Sequence of chain 1.B:
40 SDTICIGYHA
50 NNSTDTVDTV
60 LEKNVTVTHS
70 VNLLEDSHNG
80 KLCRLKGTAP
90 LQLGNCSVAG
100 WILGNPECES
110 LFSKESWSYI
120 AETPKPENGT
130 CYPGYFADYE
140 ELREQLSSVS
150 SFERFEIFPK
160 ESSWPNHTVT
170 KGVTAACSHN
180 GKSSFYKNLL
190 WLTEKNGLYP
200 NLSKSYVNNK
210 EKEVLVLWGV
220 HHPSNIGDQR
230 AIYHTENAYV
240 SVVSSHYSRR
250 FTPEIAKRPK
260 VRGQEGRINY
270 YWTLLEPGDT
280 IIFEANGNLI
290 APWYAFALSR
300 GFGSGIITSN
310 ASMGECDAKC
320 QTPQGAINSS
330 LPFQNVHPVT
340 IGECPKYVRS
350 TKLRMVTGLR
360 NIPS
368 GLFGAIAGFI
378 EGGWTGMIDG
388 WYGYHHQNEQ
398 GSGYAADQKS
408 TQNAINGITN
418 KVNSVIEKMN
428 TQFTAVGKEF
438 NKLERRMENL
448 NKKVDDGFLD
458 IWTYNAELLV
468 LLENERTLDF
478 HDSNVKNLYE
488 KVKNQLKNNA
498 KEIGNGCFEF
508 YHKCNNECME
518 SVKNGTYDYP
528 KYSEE

A small-molecule ligand and the protein it binds are described below.
Small molecule (SMILES): CC(=O)N[C@@H]1[C@@H](O)[C@H](O)[C@@H](CO)O[C@H]1O

Binding-site contacts:
Ligand atom C7 contacts residue ASN200 of chain 1.B at 4.1 Å.
Ligand atom C6 contacts residue ASN200 of chain 1.B at 4.4 Å.
Ligand atom C4 contacts residue ASN200 of chain 1.B at 4.2 Å.
Ligand atom N2 contacts residue ASN200 of chain 1.B at 3.0 Å (h-bond).
Ligand atom C3 contacts residue ASN200 of chain 1.B at 3.8 Å.
Ligand atom C1 contacts residue ASN200 of chain 1.B at 1.4 Å.
Ligand atom O5 contacts residue ASN200 of chain 1.B at 2.3 Å (h-bond).
Ligand atom C5 contacts residue ASN200 of chain 1.B at 3.6 Å.
Ligand atom C2 contacts residue ASN200 of chain 1.B at 2.5 Å.